Sequence of chain 1.YA:
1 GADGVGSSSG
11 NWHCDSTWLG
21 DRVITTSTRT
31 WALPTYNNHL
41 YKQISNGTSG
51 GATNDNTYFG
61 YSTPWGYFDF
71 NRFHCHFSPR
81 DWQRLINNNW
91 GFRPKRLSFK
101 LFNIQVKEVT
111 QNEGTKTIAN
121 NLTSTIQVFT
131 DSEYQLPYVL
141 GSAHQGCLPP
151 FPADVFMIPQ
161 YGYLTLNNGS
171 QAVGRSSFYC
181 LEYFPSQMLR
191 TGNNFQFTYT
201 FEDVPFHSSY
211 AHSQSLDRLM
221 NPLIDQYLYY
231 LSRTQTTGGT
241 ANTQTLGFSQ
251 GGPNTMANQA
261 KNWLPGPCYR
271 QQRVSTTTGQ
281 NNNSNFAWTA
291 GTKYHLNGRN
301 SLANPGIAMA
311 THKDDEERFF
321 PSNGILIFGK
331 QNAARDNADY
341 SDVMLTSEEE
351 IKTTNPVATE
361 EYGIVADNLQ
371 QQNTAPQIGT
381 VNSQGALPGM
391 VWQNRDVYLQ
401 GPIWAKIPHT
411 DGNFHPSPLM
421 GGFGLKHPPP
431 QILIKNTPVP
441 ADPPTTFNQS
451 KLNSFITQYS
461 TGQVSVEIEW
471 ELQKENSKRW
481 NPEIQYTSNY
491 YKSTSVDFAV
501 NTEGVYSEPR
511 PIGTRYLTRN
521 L

Sequence of chain 1.WA:
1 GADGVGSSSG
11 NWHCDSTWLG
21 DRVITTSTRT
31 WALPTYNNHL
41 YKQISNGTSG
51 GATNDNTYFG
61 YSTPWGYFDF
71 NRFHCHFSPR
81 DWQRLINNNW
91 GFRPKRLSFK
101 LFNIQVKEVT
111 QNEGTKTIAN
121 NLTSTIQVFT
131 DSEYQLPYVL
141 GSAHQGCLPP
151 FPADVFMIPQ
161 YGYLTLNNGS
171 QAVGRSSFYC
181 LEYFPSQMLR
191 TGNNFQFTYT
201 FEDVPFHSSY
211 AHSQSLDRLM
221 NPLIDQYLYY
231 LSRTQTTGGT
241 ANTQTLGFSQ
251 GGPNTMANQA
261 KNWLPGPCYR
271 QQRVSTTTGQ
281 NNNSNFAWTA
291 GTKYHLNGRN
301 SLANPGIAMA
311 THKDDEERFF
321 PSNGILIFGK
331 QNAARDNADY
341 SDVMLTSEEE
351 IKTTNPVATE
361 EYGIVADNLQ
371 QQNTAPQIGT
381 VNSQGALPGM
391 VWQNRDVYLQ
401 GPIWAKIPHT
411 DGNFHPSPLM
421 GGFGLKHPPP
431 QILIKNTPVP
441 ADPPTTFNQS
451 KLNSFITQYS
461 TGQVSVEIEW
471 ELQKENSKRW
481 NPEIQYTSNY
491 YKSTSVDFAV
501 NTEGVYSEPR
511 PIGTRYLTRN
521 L

A small-molecule ligand and the protein it binds are described below.
Small molecule (SMILES): Nc1ncnc2c1ncn2[C@H]1C[C@H](O)[C@@H](COP(=O)(O)O)O1

Binding-site contacts:
Ligand atom OP2 contacts residue DC1 of chain 1.EF at 2.5 Å (h-bond).
Ligand atom N1 contacts residue GLY424 of chain 1.YA at 4.1 Å.
Ligand atom C5' contacts residue DC1 of chain 1.EF at 3.1 Å.
Ligand atom C5 contacts residue PRO416 of chain 1.YA at 4.2 Å (hydrophobic).
Ligand atom N9 contacts residue PRO416 of chain 1.YA at 4.4 Å.
Ligand atom N3 contacts residue PRO416 of chain 1.YA at 3.5 Å.
Ligand atom N9 contacts residue HIS415 of chain 1.YA at 4.3 Å.
Ligand atom C2 contacts residue GLY424 of chain 1.YA at 4.2 Å.
Ligand atom N1 contacts residue PRO205 of chain 1.YA at 4.4 Å.
Ligand atom C5 contacts residue PRO205 of chain 1.YA at 3.6 Å (hydrophobic).
Ligand atom N6 contacts residue PRO205 of chain 1.YA at 3.9 Å.
Ligand atom P contacts residue DC1 of chain 1.EF at 1.6 Å.
Ligand atom N7 contacts residue PRO205 of chain 1.YA at 3.7 Å.
Ligand atom C4 contacts residue PRO416 of chain 1.YA at 4.1 Å (hydrophobic).
Ligand atom C8 contacts residue PRO205 of chain 1.YA at 4.3 Å (hydrophobic).
Ligand atom C8 contacts residue HIS415 of chain 1.YA at 3.6 Å.
Ligand atom C2' contacts residue HIS415 of chain 1.YA at 4.3 Å.
Ligand atom C4 contacts residue PRO205 of chain 1.YA at 4.2 Å (hydrophobic).
Ligand atom OP1 contacts residue LYS426 of chain 1.WA at 4.5 Å.
Ligand atom C5 contacts residue HIS415 of chain 1.YA at 4.4 Å.
Ligand atom N6 contacts residue SER417 of chain 1.YA at 4.3 Å.
Ligand atom N6 contacts residue PRO416 of chain 1.YA at 4.3 Å.
Ligand atom N1 contacts residue PRO416 of chain 1.YA at 3.1 Å (h-bond).
Ligand atom C2 contacts residue PRO416 of chain 1.YA at 3.1 Å (hydrophobic).
Ligand atom N1 contacts residue VAL204 of chain 1.YA at 4.4 Å.
Ligand atom N6 contacts residue ASN394 of chain 1.YA at 4.0 Å.
Ligand atom C4' contacts residue DC1 of chain 1.EF at 4.5 Å.
Ligand atom C6 contacts residue PRO416 of chain 1.YA at 3.7 Å (hydrophobic).
Ligand atom OP1 contacts residue DC1 of chain 1.EF at 2.5 Å (h-bond).
Ligand atom C6 contacts residue PRO205 of chain 1.YA at 3.7 Å (hydrophobic).
Ligand atom N7 contacts residue HIS415 of chain 1.YA at 3.6 Å.
Ligand atom O5' contacts residue DC1 of chain 1.EF at 2.5 Å (h-bond).
Ligand atom C1' contacts residue PRO416 of chain 1.YA at 4.3 Å (hydrophobic).